The small molecule below binds the protein below.
Small molecule (SMILES): CC(=O)N[C@@H]1[C@@H](O)[C@H](O)[C@@H](CO)O[C@H]1O

Binding-site contacts:
Ligand atom C1 contacts residue ASN102 of chain 1.D at 4.0 Å.
Ligand atom C2 contacts residue ASN106 of chain 1.D at 2.6 Å.
Ligand atom C7 contacts residue ASN106 of chain 1.D at 4.1 Å.
Ligand atom C7 contacts residue ARG107 of chain 1.D at 3.7 Å.
Ligand atom C2 contacts residue ARG107 of chain 1.D at 4.4 Å.
Ligand atom N2 contacts residue ARG107 of chain 1.D at 4.0 Å.
Ligand atom C8 contacts residue ASN106 of chain 1.D at 4.5 Å.
Ligand atom C5 contacts residue ASN106 of chain 1.D at 3.8 Å.
Ligand atom N2 contacts residue SER105 of chain 1.D at 4.1 Å.
Ligand atom C4 contacts residue ASN106 of chain 1.D at 4.4 Å.
Ligand atom C8 contacts residue SER105 of chain 1.D at 3.7 Å.
Ligand atom C7 contacts residue SER105 of chain 1.D at 4.2 Å.
Ligand atom O5 contacts residue ASN106 of chain 1.D at 2.5 Å (h-bond).
Ligand atom N2 contacts residue ASN106 of chain 1.D at 3.0 Å (h-bond).
Ligand atom O7 contacts residue ARG107 of chain 1.D at 3.6 Å.
Ligand atom C3 contacts residue ASN106 of chain 1.D at 3.9 Å.
Ligand atom C1 contacts residue ASN106 of chain 1.D at 1.5 Å.
Ligand atom C8 contacts residue ARG107 of chain 1.D at 3.5 Å.

Sequence of chain 1.D:
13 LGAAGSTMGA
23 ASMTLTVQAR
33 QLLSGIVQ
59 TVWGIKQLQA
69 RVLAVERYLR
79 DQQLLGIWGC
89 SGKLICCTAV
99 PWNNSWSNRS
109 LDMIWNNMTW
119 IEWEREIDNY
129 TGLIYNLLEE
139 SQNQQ